Binding-site contacts:
Ligand atom C3 contacts residue ASP371 of chain 1.A at 3.0 Å.
Ligand atom C2 contacts residue MN1 of chain 1.O at 2.9 Å.
Ligand atom C2 contacts residue LEU402 of chain 1.A at 3.4 Å (hydrophobic).
Ligand atom C1 contacts residue ASP294 of chain 1.A at 3.5 Å.
Ligand atom C3 contacts residue MN1 of chain 1.O at 2.8 Å.
Ligand atom C6 contacts residue THR401 of chain 1.A at 3.5 Å.
Ligand atom N1 contacts residue BCT1 of chain 1.R at 3.7 Å.
Ligand atom O4 contacts residue ARG467 of chain 1.A at 3.3 Å (salt-bridge).
Ligand atom C6 contacts residue LEU402 of chain 1.A at 3.5 Å (hydrophobic).
Ligand atom C12 contacts residue GLY404 of chain 1.A at 3.6 Å.
Ligand atom C2 contacts residue MN1 of chain 1.P at 3.0 Å.
Ligand atom C2 contacts residue ASP294 of chain 1.A at 3.4 Å.
Ligand atom O3 contacts residue ASP294 of chain 1.A at 3.3 Å (salt-bridge).
Ligand atom O2 contacts residue GLU373 of chain 1.A at 2.8 Å (salt-bridge).
Ligand atom O2 contacts residue ASP294 of chain 1.A at 2.3 Å (salt-bridge).
Ligand atom C2 contacts residue LYS289 of chain 1.A at 3.6 Å.
Ligand atom O2 contacts residue ASP371 of chain 1.A at 3.1 Å (salt-bridge).
Ligand atom C16 contacts residue LEU463 of chain 1.A at 3.6 Å (hydrophobic).
Ligand atom O1 contacts residue THR403 of chain 1.A at 3.6 Å.
Ligand atom O2 contacts residue BCT1 of chain 1.R at 3.0 Å (h-bond).
Ligand atom C1 contacts residue MN1 of chain 1.P at 3.0 Å.
Ligand atom C11 contacts residue TYR498 of chain 1.A at 3.6 Å (hydrophobic).
Ligand atom O2 contacts residue LYS289 of chain 1.A at 3.0 Å (salt-bridge).
Ligand atom C2 contacts residue BCT1 of chain 1.R at 3.4 Å.
Ligand atom O3 contacts residue LYS301 of chain 1.A at 2.9 Å (salt-bridge).
Ligand atom O1 contacts residue GLY404 of chain 1.A at 3.0 Å (h-bond).
Ligand atom C2 contacts residue ASP371 of chain 1.A at 3.6 Å.
Ligand atom N2 contacts residue LYS289 of chain 1.A at 2.8 Å (salt-bridge).
Ligand atom N2 contacts residue THR401 of chain 1.A at 3.3 Å (h-bond).
Ligand atom C15 contacts residue ASP371 of chain 1.A at 3.7 Å.
Ligand atom O3 contacts residue MN1 of chain 1.O at 2.0 Å.
Ligand atom O3 contacts residue ASP371 of chain 1.A at 2.5 Å (salt-bridge).
Ligand atom C3 contacts residue LYS301 of chain 1.A at 3.7 Å.
Ligand atom O2 contacts residue MN1 of chain 1.P at 2.0 Å.
Ligand atom N2 contacts residue ASP312 of chain 1.A at 2.7 Å (salt-bridge).
Ligand atom C9 contacts residue MET309 of chain 1.A at 3.6 Å (hydrophobic).
Ligand atom N2 contacts residue MN1 of chain 1.P at 2.0 Å.
Ligand atom C16 contacts residue ASN369 of chain 1.A at 3.7 Å.
Ligand atom N2 contacts residue ASP294 of chain 1.A at 3.0 Å (salt-bridge).
Ligand atom O2 contacts residue MN1 of chain 1.O at 2.0 Å.

Sequence of chain 1.A:
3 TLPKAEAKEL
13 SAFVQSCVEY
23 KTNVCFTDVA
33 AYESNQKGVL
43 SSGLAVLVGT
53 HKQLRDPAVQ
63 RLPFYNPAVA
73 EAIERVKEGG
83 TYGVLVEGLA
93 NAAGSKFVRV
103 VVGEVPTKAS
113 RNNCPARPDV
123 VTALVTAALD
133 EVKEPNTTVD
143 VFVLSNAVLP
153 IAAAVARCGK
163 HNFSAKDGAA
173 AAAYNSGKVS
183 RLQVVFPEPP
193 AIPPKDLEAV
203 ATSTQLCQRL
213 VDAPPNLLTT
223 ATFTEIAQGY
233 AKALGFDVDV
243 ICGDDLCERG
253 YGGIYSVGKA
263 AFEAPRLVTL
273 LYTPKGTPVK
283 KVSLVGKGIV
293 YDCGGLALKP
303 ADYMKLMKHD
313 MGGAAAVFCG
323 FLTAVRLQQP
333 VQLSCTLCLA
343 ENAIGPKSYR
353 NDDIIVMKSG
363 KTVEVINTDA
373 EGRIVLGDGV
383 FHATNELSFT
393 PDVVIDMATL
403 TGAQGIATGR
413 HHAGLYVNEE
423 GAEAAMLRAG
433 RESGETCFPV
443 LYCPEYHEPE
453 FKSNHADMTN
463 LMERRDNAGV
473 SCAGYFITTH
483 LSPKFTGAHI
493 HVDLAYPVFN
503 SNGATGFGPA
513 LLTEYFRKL

This small molecule binds to this protein.
Small molecule (SMILES): CC(C)C[C@H](NC(=O)[C@@H](O)[C@H](N)Cc1ccccc1)C(=O)O